Sequence of chain 1.A:
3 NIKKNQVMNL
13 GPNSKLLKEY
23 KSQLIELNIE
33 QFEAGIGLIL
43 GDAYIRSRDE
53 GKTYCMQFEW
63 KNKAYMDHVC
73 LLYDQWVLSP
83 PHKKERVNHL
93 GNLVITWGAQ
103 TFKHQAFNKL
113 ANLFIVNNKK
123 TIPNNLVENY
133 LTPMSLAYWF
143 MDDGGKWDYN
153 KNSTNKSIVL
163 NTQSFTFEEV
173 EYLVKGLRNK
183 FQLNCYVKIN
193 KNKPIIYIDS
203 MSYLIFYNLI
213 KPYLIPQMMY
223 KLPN

Binding-site contacts:
Ligand atom OP2 contacts residue GLY147 of chain 1.A at 3.7 Å.
Ligand atom C6 contacts residue TYR151 of chain 1.A at 3.8 Å (hydrophobic).
Ligand atom C5 contacts residue ASN152 of chain 1.A at 4.0 Å.
Ligand atom C5' contacts residue ASP144 of chain 1.A at 4.1 Å.
Ligand atom OP1 contacts residue ASP144 of chain 1.A at 3.0 Å (salt-bridge).
Ligand atom P contacts residue MN1 of chain 1.M at 3.0 Å.
Ligand atom O5' contacts residue TYR151 of chain 1.A at 3.5 Å.
Ligand atom OP1 contacts residue MN1 of chain 1.M at 2.3 Å.
Ligand atom OP1 contacts residue MN1 of chain 1.K at 2.4 Å.
Ligand atom OP1 contacts residue ASP44 of chain 1.A at 3.1 Å (salt-bridge).
Ligand atom O5' contacts residue MN1 of chain 1.M at 3.8 Å.
Ligand atom O2 contacts residue ASN163 of chain 1.A at 2.9 Å (h-bond).
Ligand atom C2 contacts residue ASN163 of chain 1.A at 3.8 Å.
Ligand atom N4 contacts residue ASN192 of chain 1.A at 3.9 Å.
Ligand atom OP2 contacts residue MN1 of chain 1.M at 3.0 Å.
Ligand atom O3' contacts residue LYS223 of chain 1.A at 4.2 Å.
Ligand atom C3' contacts residue TYR151 of chain 1.A at 4.1 Å (hydrophobic).
Ligand atom O5' contacts residue MN1 of chain 1.K at 3.5 Å.
Ligand atom OP1 contacts residue LYS223 of chain 1.A at 4.0 Å.
Ligand atom C2' contacts residue TYR151 of chain 1.A at 3.8 Å (hydrophobic).
Ligand atom OP3 contacts residue MN1 of chain 1.K at 3.8 Å.
Ligand atom O5' contacts residue ASP145 of chain 1.A at 3.5 Å.
Ligand atom OP1 contacts residue ASP145 of chain 1.A at 3.6 Å.
Ligand atom N3 contacts residue ASN163 of chain 1.A at 4.0 Å.
Ligand atom C5' contacts residue GLY146 of chain 1.A at 3.8 Å.
Ligand atom C3' contacts residue GLY146 of chain 1.A at 4.0 Å.
Ligand atom OP2 contacts residue LYS223 of chain 1.A at 4.0 Å.
Ligand atom N6 contacts residue ASN152 of chain 1.A at 4.2 Å.
Ligand atom OP1 contacts residue TYR222 of chain 1.A at 4.0 Å.
Ligand atom OP2 contacts residue TYR151 of chain 1.A at 2.5 Å (h-bond).
Ligand atom C7 contacts residue ASN152 of chain 1.A at 3.3 Å.
Ligand atom O5' contacts residue ASP144 of chain 1.A at 3.1 Å (salt-bridge).
Ligand atom P contacts residue MN1 of chain 1.K at 3.4 Å.
Ligand atom P contacts residue TYR151 of chain 1.A at 3.7 Å.
Ligand atom P contacts residue ASP144 of chain 1.A at 3.3 Å.
Ligand atom C5 contacts residue TYR151 of chain 1.A at 3.8 Å (hydrophobic).
Ligand atom C5' contacts residue ASP145 of chain 1.A at 3.4 Å.
Ligand atom OP2 contacts residue LYS148 of chain 1.A at 4.0 Å.
Ligand atom C5' contacts residue ASN163 of chain 1.A at 3.8 Å.
Ligand atom OP2 contacts residue ASP144 of chain 1.A at 3.5 Å (salt-bridge).

The protein below binds the small molecule below.
Small molecule (SMILES): Cc1cn([C@H]2C[C@H](O[P](=O)(O)OC[C@H]3O[C@@H](n4cnc5c(N)ncnc54)C[C@@H]3O[P](=O)(O)OC[C@H]3O[C@@H](n4cnc5c(=O)nc(N)[nH]c54)C[C@@H]3O[P](=O)(O)OC[C@H]3O[C@@H](n4ccc(N)nc4=O)C[C@@H]3O[P](=O)(O)OC[C@H]3O[C@@H](n4cnc5c(=O)nc(N)[nH]c54)C[C@@H]3O[P](=O)(O)OC[C@H]3O[C@@H](n4cc(C)c(=O)[nH]c4=O)C[C@@H]3O)[C@@H](CO[P](=O)(O)O[C@H]3C[C@H](n4ccc(N)nc4=O)O[C@@H]3CO[P](=O)(O)O[C@H]3C[C@H](n4ccc(N)nc4=O)O[C@@H]3COP(=O)=O)O2)c(=O)[nH]c1=O.Nc1ccn([C@H]2C[C@H](O)[C@@H](COP(=O)(O)O)O2)c(=O)n1